Sequence of chain 1.D:
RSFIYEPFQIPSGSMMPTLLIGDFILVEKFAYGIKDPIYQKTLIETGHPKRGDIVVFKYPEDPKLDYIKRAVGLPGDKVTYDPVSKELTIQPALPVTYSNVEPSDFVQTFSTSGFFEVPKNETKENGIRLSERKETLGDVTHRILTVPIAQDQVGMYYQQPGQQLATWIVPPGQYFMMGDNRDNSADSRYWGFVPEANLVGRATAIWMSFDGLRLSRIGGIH

Binding-site contacts:
Ligand atom C5 contacts residue LYS70 of chain 1.D at 4.0 Å.
Ligand atom C9 contacts residue SER15 of chain 1.D at 4.0 Å.
Ligand atom C3 contacts residue LYS70 of chain 1.D at 3.6 Å.
Ligand atom O10 contacts residue SER15 of chain 1.D at 4.0 Å.
Ligand atom C18 contacts residue ILE69 of chain 1.D at 4.0 Å (hydrophobic).
Ligand atom C16 contacts residue SER15 of chain 1.D at 3.8 Å.
Ligand atom C18 contacts residue PRO12 of chain 1.D at 3.9 Å (hydrophobic).
Ligand atom C20 contacts residue ILE11 of chain 1.D at 3.4 Å (hydrophobic).
Ligand atom N4 contacts residue LYS70 of chain 1.D at 2.8 Å (salt-bridge).
Ligand atom C7 contacts residue LYS70 of chain 1.D at 3.6 Å.
Ligand atom O10 contacts residue SER203 of chain 1.D at 3.5 Å.
Ligand atom C9 contacts residue LYS70 of chain 1.D at 3.6 Å.
Ligand atom C3 contacts residue SER15 of chain 1.D at 3.6 Å.
Ligand atom O17 contacts residue ILE69 of chain 1.D at 3.6 Å.
Ligand atom C20 contacts residue SER13 of chain 1.D at 3.7 Å.
Ligand atom O8 contacts residue SER15 of chain 1.D at 2.2 Å (h-bond).
Ligand atom C6 contacts residue ILE69 of chain 1.D at 3.4 Å (hydrophobic).
Ligand atom O10 contacts residue ALA204 of chain 1.D at 2.6 Å (h-bond).
Ligand atom C12 contacts residue TYR68 of chain 1.D at 3.8 Å (hydrophobic).
Ligand atom O8 contacts residue SER13 of chain 1.D at 3.1 Å.
Ligand atom C20 contacts residue PRO12 of chain 1.D at 3.0 Å (hydrophobic).
Ligand atom C6 contacts residue LYS70 of chain 1.D at 3.9 Å.
Ligand atom C5 contacts residue SER15 of chain 1.D at 3.4 Å.
Ligand atom C15 contacts residue ILE69 of chain 1.D at 4.0 Å (hydrophobic).
Ligand atom C7 contacts residue SER15 of chain 1.D at 1.3 Å.
Ligand atom N4 contacts residue TYR68 of chain 1.D at 4.0 Å.
Ligand atom S1 contacts residue SER13 of chain 1.D at 3.9 Å.
Ligand atom C16 contacts residue SER13 of chain 1.D at 3.9 Å.
Ligand atom C16 contacts residue ILE69 of chain 1.D at 3.8 Å (hydrophobic).
Ligand atom O10 contacts residue LYS70 of chain 1.D at 2.9 Å (salt-bridge).
Ligand atom C16 contacts residue MET16 of chain 1.D at 3.8 Å (hydrophobic).
Ligand atom O19 contacts residue PRO12 of chain 1.D at 4.0 Å.
Ligand atom C12 contacts residue ALA204 of chain 1.D at 3.4 Å (hydrophobic).
Ligand atom O8 contacts residue GLY14 of chain 1.D at 3.8 Å.
Ligand atom O19 contacts residue ASP67 of chain 1.D at 4.0 Å.
Ligand atom N4 contacts residue SER15 of chain 1.D at 2.9 Å (h-bond).
Ligand atom C15 contacts residue SER15 of chain 1.D at 3.6 Å.
Ligand atom O19 contacts residue ILE69 of chain 1.D at 3.5 Å.
Ligand atom C9 contacts residue ALA204 of chain 1.D at 3.7 Å (hydrophobic).
Ligand atom C6 contacts residue SER15 of chain 1.D at 2.5 Å.

The protein below binds the small molecule below.
Small molecule (SMILES): C=CCOC(=O)C1=CS[C@@H]([C@H](C=O)[C@@H](C)OC(C)=O)N1